Binding-site contacts:
Ligand atom C3 contacts residue VAL67 of chain 1.H at 3.7 Å (hydrophobic).
Ligand atom C9 contacts residue GLU60 of chain 1.H at 3.8 Å.
Ligand atom O3 contacts residue LYS138 of chain 1.H at 2.6 Å (salt-bridge).
Ligand atom C5 contacts residue 2AN1 of chain 1.QB at 4.1 Å.
Ligand atom C5 contacts residue VAL67 of chain 1.H at 3.9 Å (hydrophobic).
Ligand atom C8 contacts residue GLU60 of chain 1.H at 3.0 Å.
Ligand atom C14 contacts residue SER139 of chain 1.H at 3.5 Å.
Ligand atom C15 contacts residue LYS138 of chain 1.H at 3.7 Å.
Ligand atom C6 contacts residue ALA58 of chain 1.H at 3.3 Å (hydrophobic).
Ligand atom C14 contacts residue VAL135 of chain 1.H at 4.0 Å (hydrophobic).
Ligand atom O3 contacts residue 2AN1 of chain 1.QB at 3.7 Å.
Ligand atom C10 contacts residue VAL67 of chain 1.H at 3.8 Å (hydrophobic).
Ligand atom C7 contacts residue ALA58 of chain 1.H at 3.8 Å (hydrophobic).
Ligand atom C12 contacts residue PHE91 of chain 1.H at 3.7 Å (hydrophobic).
Ligand atom C15 contacts residue SER139 of chain 1.H at 4.0 Å.
Ligand atom C8 contacts residue GLY90 of chain 1.H at 3.6 Å.
Ligand atom C2 contacts residue VAL67 of chain 1.H at 3.9 Å (hydrophobic).
Ligand atom C7 contacts residue GLU60 of chain 1.H at 3.5 Å.
Ligand atom C6 contacts residue SER65 of chain 1.H at 3.7 Å.
Ligand atom S contacts residue LYS138 of chain 1.H at 3.4 Å (salt-bridge).
Ligand atom C9 contacts residue VAL67 of chain 1.H at 4.0 Å (hydrophobic).
Ligand atom C6 contacts residue TYR66 of chain 1.H at 4.0 Å (hydrophobic).
Ligand atom O2 contacts residue LYS138 of chain 1.H at 3.4 Å (salt-bridge).
Ligand atom C7 contacts residue SER65 of chain 1.H at 3.8 Å.
Ligand atom C3 contacts residue VAL56 of chain 1.H at 3.1 Å (hydrophobic).
Ligand atom C5 contacts residue ALA58 of chain 1.H at 3.8 Å (hydrophobic).
Ligand atom C9 contacts residue 2AN1 of chain 1.QB at 4.0 Å.
Ligand atom C7 contacts residue GLY90 of chain 1.H at 3.8 Å.
Ligand atom C4 contacts residue VAL67 of chain 1.H at 3.6 Å (hydrophobic).
Ligand atom C10 contacts residue 2AN1 of chain 1.QB at 3.7 Å.
Ligand atom O1 contacts residue PHE91 of chain 1.H at 3.2 Å.
Ligand atom C4 contacts residue ALA58 of chain 1.H at 4.1 Å (hydrophobic).
Ligand atom O2 contacts residue GLU60 of chain 1.H at 3.6 Å (salt-bridge).
Ligand atom C4 contacts residue VAL56 of chain 1.H at 3.2 Å (hydrophobic).
Ligand atom C6 contacts residue VAL56 of chain 1.H at 3.9 Å (hydrophobic).
Ligand atom C7 contacts residue TYR66 of chain 1.H at 4.1 Å (hydrophobic).
Ligand atom C16 contacts residue LYS138 of chain 1.H at 3.7 Å.
Ligand atom O2 contacts residue GLY90 of chain 1.H at 3.3 Å (h-bond).
Ligand atom C1 contacts residue 2AN1 of chain 1.QB at 3.9 Å.
Ligand atom C13 contacts residue VAL135 of chain 1.H at 3.8 Å (hydrophobic).

Sequence of chain 1.H:
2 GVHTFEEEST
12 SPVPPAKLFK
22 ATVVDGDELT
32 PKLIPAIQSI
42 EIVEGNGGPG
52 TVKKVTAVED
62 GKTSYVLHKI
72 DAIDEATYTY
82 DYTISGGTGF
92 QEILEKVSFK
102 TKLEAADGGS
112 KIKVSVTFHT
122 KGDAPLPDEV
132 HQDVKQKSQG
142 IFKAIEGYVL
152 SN

This small molecule binds to this protein.
Small molecule (SMILES): O=S(=O)(O)c1cccc2cccc(Nc3ccccc3)c12